This small molecule binds to this protein.
Small molecule (SMILES): CC[C@H](C)[C@H](NC(=O)[C@@H](N)CC(=O)O)C(=O)N[C@@H](CC(N)=O)C(=O)N[C@@H](Cc1ccccc1)C(=O)N[C@@H](CO)C(=O)N[C@@H](CO)C(=O)N[C@H](C=O)CC(C)C

Binding-site contacts:
Ligand atom OD2 contacts residue SER871 of chain 44.T at 3.2 Å (h-bond).
Ligand atom CD1 contacts residue ALA20 of chain 44.U at 3.7 Å (hydrophobic).
Ligand atom OD1 contacts residue ALA874 of chain 44.T at 3.7 Å.
Ligand atom N contacts residue GLY42 of chain 44.U at 3.2 Å (h-bond).
Ligand atom CB contacts residue GLY42 of chain 44.U at 3.7 Å.
Ligand atom N contacts residue ASN47 of chain 44.U at 3.8 Å.
Ligand atom CA contacts residue TYR636 of chain 44.T at 3.7 Å (hydrophobic).
Ligand atom CA contacts residue ASN47 of chain 44.U at 3.8 Å.
Ligand atom CB contacts residue GLY42 of chain 44.U at 3.5 Å.
Ligand atom CD1 contacts residue SER21 of chain 44.U at 3.6 Å.
Ligand atom CA contacts residue GLY42 of chain 44.U at 3.6 Å.
Ligand atom CG2 contacts residue LEU637 of chain 44.T at 3.8 Å (hydrophobic).
Ligand atom O contacts residue ARG46 of chain 44.U at 3.5 Å (salt-bridge).
Ligand atom O contacts residue GLU911 of chain 44.T at 3.1 Å (salt-bridge).
Ligand atom CD1 contacts residue ASN634 of chain 44.T at 3.6 Å.
Ligand atom N contacts residue SER871 of chain 44.T at 3.5 Å (h-bond).
Ligand atom OD2 contacts residue PRO864 of chain 44.T at 3.7 Å.
Ligand atom O contacts residue ARG666 of chain 44.T at 3.1 Å (salt-bridge).
Ligand atom O contacts residue TYR636 of chain 44.T at 3.1 Å (h-bond).
Ligand atom CZ contacts residue ASN634 of chain 44.T at 3.8 Å.
Ligand atom O contacts residue TYR636 of chain 44.T at 3.5 Å (h-bond).
Ligand atom ND2 contacts residue ARG666 of chain 44.T at 3.4 Å (salt-bridge).
Ligand atom CD1 contacts residue LEU637 of chain 44.T at 3.7 Å (hydrophobic).
Ligand atom O contacts residue ASN47 of chain 44.U at 3.3 Å (h-bond).
Ligand atom CB contacts residue PHE45 of chain 44.U at 3.3 Å (hydrophobic).
Ligand atom OD1 contacts residue ALA762 of chain 44.T at 3.5 Å.
Ligand atom N contacts residue ARG46 of chain 44.U at 3.5 Å (salt-bridge).
Ligand atom CA contacts residue GLU911 of chain 44.T at 3.8 Å.
Ligand atom N contacts residue TYR636 of chain 44.T at 3.8 Å.
Ligand atom CG2 contacts residue TYR636 of chain 44.T at 3.4 Å (hydrophobic).
Ligand atom C contacts residue GLY42 of chain 44.U at 3.5 Å.
Ligand atom OD1 contacts residue ARG862 of chain 44.T at 3.1 Å.
Ligand atom C contacts residue GLU911 of chain 44.T at 3.3 Å.
Ligand atom CG1 contacts residue GLU911 of chain 44.T at 3.7 Å.
Ligand atom CA contacts residue PHE45 of chain 44.U at 3.6 Å (hydrophobic).
Ligand atom CZ contacts residue PHE633 of chain 44.T at 3.7 Å (hydrophobic).
Ligand atom O contacts residue GLY42 of chain 44.U at 2.9 Å (h-bond).
Ligand atom CD1 contacts residue ARG33 of chain 44.U at 3.8 Å.
Ligand atom N contacts residue PHE45 of chain 44.U at 3.4 Å (h-bond).
Ligand atom CE1 contacts residue ASN634 of chain 44.T at 3.4 Å.

Sequence of chain 44.U:
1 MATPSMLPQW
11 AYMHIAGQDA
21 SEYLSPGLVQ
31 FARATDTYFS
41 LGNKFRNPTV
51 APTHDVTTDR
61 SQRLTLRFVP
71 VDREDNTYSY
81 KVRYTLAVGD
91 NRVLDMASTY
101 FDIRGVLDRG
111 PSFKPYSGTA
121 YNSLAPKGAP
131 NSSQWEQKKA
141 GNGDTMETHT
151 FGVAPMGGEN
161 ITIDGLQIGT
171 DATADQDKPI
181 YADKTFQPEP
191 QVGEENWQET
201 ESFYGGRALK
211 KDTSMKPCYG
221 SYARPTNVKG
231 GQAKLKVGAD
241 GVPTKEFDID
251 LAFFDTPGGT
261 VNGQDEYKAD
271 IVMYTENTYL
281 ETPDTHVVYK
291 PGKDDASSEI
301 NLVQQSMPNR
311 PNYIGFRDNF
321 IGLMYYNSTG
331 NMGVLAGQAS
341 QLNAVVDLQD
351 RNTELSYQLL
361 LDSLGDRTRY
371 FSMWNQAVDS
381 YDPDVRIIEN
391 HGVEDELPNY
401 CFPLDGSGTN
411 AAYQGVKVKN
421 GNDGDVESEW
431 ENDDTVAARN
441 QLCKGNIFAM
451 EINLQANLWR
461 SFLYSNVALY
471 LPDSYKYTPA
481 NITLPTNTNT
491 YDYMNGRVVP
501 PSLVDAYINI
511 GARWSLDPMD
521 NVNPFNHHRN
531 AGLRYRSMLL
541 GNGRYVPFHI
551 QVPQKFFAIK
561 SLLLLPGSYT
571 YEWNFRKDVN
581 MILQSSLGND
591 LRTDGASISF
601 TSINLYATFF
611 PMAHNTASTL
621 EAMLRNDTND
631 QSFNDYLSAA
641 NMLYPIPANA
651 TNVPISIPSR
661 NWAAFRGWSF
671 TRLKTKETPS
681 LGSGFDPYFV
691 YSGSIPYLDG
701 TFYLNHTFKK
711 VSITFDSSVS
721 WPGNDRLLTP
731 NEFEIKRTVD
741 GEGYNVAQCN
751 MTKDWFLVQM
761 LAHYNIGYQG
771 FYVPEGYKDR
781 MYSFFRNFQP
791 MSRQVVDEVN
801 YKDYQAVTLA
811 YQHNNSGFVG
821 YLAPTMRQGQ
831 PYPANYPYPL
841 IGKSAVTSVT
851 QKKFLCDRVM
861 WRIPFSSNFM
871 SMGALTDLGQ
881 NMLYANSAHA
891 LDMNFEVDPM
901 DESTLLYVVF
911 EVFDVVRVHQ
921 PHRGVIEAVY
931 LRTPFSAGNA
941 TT

Sequence of chain 44.T:
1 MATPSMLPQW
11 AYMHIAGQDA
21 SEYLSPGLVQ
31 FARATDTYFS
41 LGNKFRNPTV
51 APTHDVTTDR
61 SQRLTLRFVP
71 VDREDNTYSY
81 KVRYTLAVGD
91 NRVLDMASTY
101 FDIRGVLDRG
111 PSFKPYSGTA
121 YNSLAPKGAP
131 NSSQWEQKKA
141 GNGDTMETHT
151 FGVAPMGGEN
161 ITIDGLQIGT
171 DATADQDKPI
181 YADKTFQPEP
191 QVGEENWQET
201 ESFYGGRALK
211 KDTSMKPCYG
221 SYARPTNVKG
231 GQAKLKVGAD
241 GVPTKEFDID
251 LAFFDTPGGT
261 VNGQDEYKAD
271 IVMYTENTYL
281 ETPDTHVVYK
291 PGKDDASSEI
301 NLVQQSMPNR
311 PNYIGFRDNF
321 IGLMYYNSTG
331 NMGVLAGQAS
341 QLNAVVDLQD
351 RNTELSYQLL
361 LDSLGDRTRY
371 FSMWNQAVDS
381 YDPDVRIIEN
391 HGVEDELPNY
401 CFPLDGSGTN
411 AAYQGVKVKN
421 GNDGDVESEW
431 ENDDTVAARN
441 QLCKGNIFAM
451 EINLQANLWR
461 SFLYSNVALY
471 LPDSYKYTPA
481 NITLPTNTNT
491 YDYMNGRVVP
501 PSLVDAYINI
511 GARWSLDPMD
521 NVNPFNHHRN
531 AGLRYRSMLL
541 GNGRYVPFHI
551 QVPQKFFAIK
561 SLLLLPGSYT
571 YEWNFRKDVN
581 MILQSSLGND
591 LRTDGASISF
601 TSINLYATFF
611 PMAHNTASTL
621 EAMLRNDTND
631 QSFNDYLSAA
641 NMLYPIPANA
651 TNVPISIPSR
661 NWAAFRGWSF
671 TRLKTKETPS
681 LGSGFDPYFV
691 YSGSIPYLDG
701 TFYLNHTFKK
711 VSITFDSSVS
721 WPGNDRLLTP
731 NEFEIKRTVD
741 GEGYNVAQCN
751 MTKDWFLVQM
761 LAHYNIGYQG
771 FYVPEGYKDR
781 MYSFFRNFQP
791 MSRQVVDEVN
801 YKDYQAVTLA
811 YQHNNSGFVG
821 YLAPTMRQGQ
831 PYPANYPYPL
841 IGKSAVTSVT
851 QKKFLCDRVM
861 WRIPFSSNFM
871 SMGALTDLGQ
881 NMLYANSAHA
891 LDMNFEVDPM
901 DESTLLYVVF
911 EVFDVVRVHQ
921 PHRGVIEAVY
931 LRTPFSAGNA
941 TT